The small molecule below binds the protein below.
Small molecule (SMILES): Cn1cc(-c2n[nH]c3ccc(NC(=O)c4ccc(NC(=O)Nc5cc(C(F)(F)F)ccc5F)cc4C(F)(F)F)cc23)cn1

Sequence of chain 1.A:
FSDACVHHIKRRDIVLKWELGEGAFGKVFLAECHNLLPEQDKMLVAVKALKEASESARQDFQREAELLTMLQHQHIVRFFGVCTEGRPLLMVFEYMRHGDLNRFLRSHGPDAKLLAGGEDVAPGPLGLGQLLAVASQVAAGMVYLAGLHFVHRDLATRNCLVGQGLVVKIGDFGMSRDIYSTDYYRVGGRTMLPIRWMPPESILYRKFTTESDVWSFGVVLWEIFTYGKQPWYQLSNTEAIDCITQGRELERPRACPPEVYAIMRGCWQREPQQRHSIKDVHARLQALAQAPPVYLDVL

Binding-site contacts:
Ligand atom N16 contacts residue ASP184 of chain 1.A at 3.7 Å.
Ligand atom O09 contacts residue PHE185 of chain 1.A at 3.3 Å.
Ligand atom C23 contacts residue PHE162 of chain 1.A at 3.3 Å (hydrophobic).
Ligand atom C06 contacts residue PHE105 of chain 1.A at 3.5 Å (hydrophobic).
Ligand atom F28 contacts residue ILE88 of chain 1.A at 3.2 Å.
Ligand atom F28 contacts residue ILE182 of chain 1.A at 3.4 Å.
Ligand atom F33 contacts residue PHE105 of chain 1.A at 3.5 Å.
Ligand atom C31 contacts residue LYS60 of chain 1.A at 3.3 Å.
Ligand atom N36 contacts residue GLU106 of chain 1.A at 3.6 Å (salt-bridge).
Ligand atom N19 contacts residue LEU80 of chain 1.A at 3.4 Å.
Ligand atom C01 contacts residue LEU173 of chain 1.A at 3.6 Å (hydrophobic).
Ligand atom F30 contacts residue GLY183 of chain 1.A at 3.3 Å.
Ligand atom F29 contacts residue PHE162 of chain 1.A at 3.3 Å.
Ligand atom F33 contacts residue LYS60 of chain 1.A at 3.1 Å.
Ligand atom C17 contacts residue GLU76 of chain 1.A at 3.4 Å.
Ligand atom F26 contacts residue GLU76 of chain 1.A at 3.3 Å.
Ligand atom F29 contacts residue LEU83 of chain 1.A at 3.6 Å.
Ligand atom F29 contacts residue LEU157 of chain 1.A at 3.5 Å.
Ligand atom N16 contacts residue GLU76 of chain 1.A at 2.9 Å (salt-bridge).
Ligand atom C13 contacts residue PHE105 of chain 1.A at 3.7 Å (hydrophobic).
Ligand atom C17 contacts residue ASP184 of chain 1.A at 3.3 Å.
Ligand atom N36 contacts residue MET108 of chain 1.A at 2.9 Å (h-bond).
Ligand atom N37 contacts residue GLU106 of chain 1.A at 2.7 Å (salt-bridge).
Ligand atom F34 contacts residue LYS60 of chain 1.A at 2.9 Å.
Ligand atom N37 contacts residue MET108 of chain 1.A at 3.5 Å (h-bond).
Ligand atom F30 contacts residue ILE182 of chain 1.A at 3.6 Å.
Ligand atom O18 contacts residue GLY183 of chain 1.A at 3.5 Å.
Ligand atom C01 contacts residue GLU106 of chain 1.A at 3.7 Å.
Ligand atom C42 contacts residue TYR107 of chain 1.A at 3.6 Å (hydrophobic).
Ligand atom F32 contacts residue VAL40 of chain 1.A at 3.5 Å.
Ligand atom C42 contacts residue MET108 of chain 1.A at 3.0 Å (hydrophobic).
Ligand atom O18 contacts residue ASP184 of chain 1.A at 2.7 Å (salt-bridge).
Ligand atom C01 contacts residue ALA58 of chain 1.A at 3.7 Å (hydrophobic).
Ligand atom N19 contacts residue GLU76 of chain 1.A at 2.9 Å (salt-bridge).
Ligand atom C20 contacts residue LEU80 of chain 1.A at 3.7 Å (hydrophobic).
Ligand atom F32 contacts residue LYS60 of chain 1.A at 3.3 Å.
Ligand atom C08 contacts residue PHE185 of chain 1.A at 3.4 Å (hydrophobic).
Ligand atom C12 contacts residue PHE105 of chain 1.A at 3.5 Å (hydrophobic).
Ligand atom N07 contacts residue PHE185 of chain 1.A at 3.3 Å.
Ligand atom F30 contacts residue HIS164 of chain 1.A at 3.5 Å.